Binding-site contacts:
Ligand atom C7 contacts residue ASN99 of chain 1.B at 4.0 Å.
Ligand atom C3 contacts residue ASN99 of chain 1.B at 3.8 Å.
Ligand atom C5 contacts residue ASN99 of chain 1.B at 3.6 Å.
Ligand atom N2 contacts residue ASN99 of chain 1.B at 2.9 Å (h-bond).
Ligand atom C4 contacts residue ASN99 of chain 1.B at 4.3 Å.
Ligand atom C2 contacts residue ASN99 of chain 1.B at 2.5 Å.
Ligand atom C8 contacts residue LYS35 of chain 1.B at 3.3 Å.
Ligand atom C6 contacts residue ASN99 of chain 1.B at 4.5 Å.
Ligand atom C1 contacts residue ASN99 of chain 1.B at 1.4 Å.
Ligand atom C7 contacts residue LYS35 of chain 1.B at 4.4 Å.
Ligand atom N2 contacts residue VAL102 of chain 1.B at 4.5 Å.
Ligand atom C8 contacts residue VAL102 of chain 1.B at 4.1 Å (hydrophobic).
Ligand atom O6 contacts residue ASN99 of chain 1.B at 3.9 Å.
Ligand atom C7 contacts residue VAL102 of chain 1.B at 4.3 Å (hydrophobic).
Ligand atom O5 contacts residue ASN99 of chain 1.B at 2.4 Å (h-bond).
Ligand atom N2 contacts residue LYS35 of chain 1.B at 4.5 Å.

Sequence of chain 1.B:
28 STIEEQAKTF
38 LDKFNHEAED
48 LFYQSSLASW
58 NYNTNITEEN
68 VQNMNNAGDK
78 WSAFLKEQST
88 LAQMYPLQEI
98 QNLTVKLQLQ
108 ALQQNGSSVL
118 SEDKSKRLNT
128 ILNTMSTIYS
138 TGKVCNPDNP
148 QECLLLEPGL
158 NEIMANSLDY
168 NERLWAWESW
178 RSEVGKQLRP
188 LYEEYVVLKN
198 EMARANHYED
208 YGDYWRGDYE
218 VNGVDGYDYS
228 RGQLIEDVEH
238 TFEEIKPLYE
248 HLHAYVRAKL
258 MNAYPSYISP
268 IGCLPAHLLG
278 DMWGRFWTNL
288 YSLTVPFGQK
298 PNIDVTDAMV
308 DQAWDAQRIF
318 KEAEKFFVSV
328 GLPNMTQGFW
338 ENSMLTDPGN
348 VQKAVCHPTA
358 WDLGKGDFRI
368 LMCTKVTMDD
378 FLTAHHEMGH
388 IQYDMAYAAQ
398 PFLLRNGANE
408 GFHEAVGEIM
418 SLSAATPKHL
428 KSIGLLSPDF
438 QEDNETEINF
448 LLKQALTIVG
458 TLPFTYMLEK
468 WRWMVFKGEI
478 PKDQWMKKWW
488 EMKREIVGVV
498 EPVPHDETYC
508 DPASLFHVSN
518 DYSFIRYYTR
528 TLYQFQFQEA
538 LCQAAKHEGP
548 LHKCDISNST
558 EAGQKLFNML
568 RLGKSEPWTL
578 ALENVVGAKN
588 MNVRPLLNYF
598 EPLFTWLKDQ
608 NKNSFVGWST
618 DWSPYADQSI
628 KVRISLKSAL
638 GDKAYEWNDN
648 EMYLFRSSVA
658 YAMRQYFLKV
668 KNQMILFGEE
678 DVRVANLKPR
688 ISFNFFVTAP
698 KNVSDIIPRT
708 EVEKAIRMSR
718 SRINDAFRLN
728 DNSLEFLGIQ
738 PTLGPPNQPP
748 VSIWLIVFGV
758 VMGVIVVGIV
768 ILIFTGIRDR

This small molecule binds to this protein.
Small molecule (SMILES): CC(=O)N[C@H]1[C@H](O[C@H]2[C@H](O)[C@@H](NC(C)=O)CO[C@@H]2CO)O[C@H](CO)[C@@H](O)[C@@H]1O